This small molecule binds to this protein.
Small molecule (SMILES): Oc1c(F)ccc(Cl)c1F

Sequence of chain 1.A:
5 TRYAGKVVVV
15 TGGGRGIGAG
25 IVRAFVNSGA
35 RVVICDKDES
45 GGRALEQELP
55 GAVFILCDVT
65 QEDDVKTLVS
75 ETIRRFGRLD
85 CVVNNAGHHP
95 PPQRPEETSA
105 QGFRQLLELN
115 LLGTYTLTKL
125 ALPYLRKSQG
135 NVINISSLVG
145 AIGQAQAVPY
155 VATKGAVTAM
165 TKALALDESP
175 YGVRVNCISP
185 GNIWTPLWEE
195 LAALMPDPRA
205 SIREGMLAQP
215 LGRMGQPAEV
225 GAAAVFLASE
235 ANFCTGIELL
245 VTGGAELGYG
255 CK

Sequence of chain 3.A:
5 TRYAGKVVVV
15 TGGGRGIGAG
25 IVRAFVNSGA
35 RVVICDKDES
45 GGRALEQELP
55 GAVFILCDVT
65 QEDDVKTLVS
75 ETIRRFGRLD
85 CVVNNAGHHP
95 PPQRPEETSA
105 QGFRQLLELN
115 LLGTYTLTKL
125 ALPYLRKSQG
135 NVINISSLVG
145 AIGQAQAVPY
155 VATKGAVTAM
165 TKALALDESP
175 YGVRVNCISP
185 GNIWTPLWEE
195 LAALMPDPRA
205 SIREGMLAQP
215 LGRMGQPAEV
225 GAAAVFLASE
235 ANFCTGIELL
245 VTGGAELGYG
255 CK

Binding-site contacts:
Ligand atom C contacts residue GLN148 of chain 3.A at 4.2 Å.
Ligand atom C4 contacts residue NAD1 of chain 3.C at 3.2 Å.
Ligand atom C5 contacts residue SER141 of chain 3.A at 3.9 Å.
Ligand atom C1 contacts residue NAD1 of chain 3.C at 3.5 Å.
Ligand atom O contacts residue SER141 of chain 3.A at 2.6 Å (h-bond).
Ligand atom F contacts residue PRO184 of chain 3.A at 4.3 Å.
Ligand atom C5 contacts residue TYR253 of chain 1.A at 3.8 Å (hydrophobic).
Ligand atom F contacts residue GLY185 of chain 3.A at 4.3 Å.
Ligand atom C2 contacts residue TRP192 of chain 3.A at 4.3 Å (hydrophobic).
Ligand atom O contacts residue HIS93 of chain 3.A at 4.3 Å.
Ligand atom O contacts residue TYR154 of chain 3.A at 2.5 Å (h-bond).
Ligand atom CL contacts residue TRP192 of chain 3.A at 3.9 Å.
Ligand atom C3 contacts residue TYR154 of chain 3.A at 3.7 Å (hydrophobic).
Ligand atom C contacts residue NAD1 of chain 3.C at 4.0 Å.
Ligand atom C4 contacts residue TYR154 of chain 3.A at 3.5 Å (hydrophobic).
Ligand atom C1 contacts residue ASN186 of chain 3.A at 3.6 Å.
Ligand atom F1 contacts residue LEU191 of chain 3.A at 4.3 Å.
Ligand atom C3 contacts residue HIS93 of chain 3.A at 3.5 Å.
Ligand atom C5 contacts residue VAL143 of chain 3.A at 4.2 Å (hydrophobic).
Ligand atom C contacts residue TYR253 of chain 1.A at 3.8 Å (hydrophobic).
Ligand atom CL contacts residue LEU195 of chain 3.A at 3.7 Å.
Ligand atom C1 contacts residue TRP192 of chain 3.A at 3.7 Å (hydrophobic).
Ligand atom C4 contacts residue SER141 of chain 3.A at 3.6 Å.
Ligand atom F contacts residue VAL143 of chain 3.A at 3.3 Å.
Ligand atom O contacts residue NAD1 of chain 3.C at 3.0 Å.
Ligand atom F1 contacts residue HIS93 of chain 3.A at 3.4 Å.
Ligand atom CL contacts residue NAD1 of chain 3.C at 3.8 Å.
Ligand atom C contacts residue ASN186 of chain 3.A at 3.3 Å.
Ligand atom O contacts residue VAL143 of chain 3.A at 4.2 Å.
Ligand atom F1 contacts residue TYR154 of chain 3.A at 2.9 Å.
Ligand atom F contacts residue SER141 of chain 3.A at 3.1 Å.
Ligand atom F contacts residue TYR253 of chain 1.A at 2.8 Å.
Ligand atom C3 contacts residue NAD1 of chain 3.C at 3.4 Å.
Ligand atom C2 contacts residue NAD1 of chain 3.C at 3.5 Å.
Ligand atom C2 contacts residue HIS93 of chain 3.A at 4.0 Å.
Ligand atom CL contacts residue LEU191 of chain 3.A at 4.0 Å.
Ligand atom C5 contacts residue NAD1 of chain 3.C at 3.6 Å.
Ligand atom C4 contacts residue HIS93 of chain 3.A at 4.0 Å.
Ligand atom F1 contacts residue NAD1 of chain 3.C at 3.5 Å.
Ligand atom F contacts residue NAD1 of chain 3.C at 4.0 Å.